A small-molecule ligand and the protein it binds are described below.
Small molecule (SMILES): CC[C@@](C)(O)C(=O)CCCC[C@H]1C=CC(=O)O1

Binding-site contacts:
Ligand atom C1 contacts residue THR173 of chain 1.E at 3.7 Å.
Ligand atom O16 contacts residue THR142 of chain 1.E at 2.8 Å (h-bond).
Ligand atom C14 contacts residue PHE168 of chain 1.E at 3.7 Å (hydrophobic).
Ligand atom C3 contacts residue THR173 of chain 1.E at 4.0 Å.
Ligand atom C11 contacts residue TRP138 of chain 1.E at 3.5 Å (hydrophobic).
Ligand atom C9 contacts residue PHE172 of chain 1.E at 4.0 Å (hydrophobic).
Ligand atom C5 contacts residue TRP138 of chain 1.E at 3.8 Å (hydrophobic).
Ligand atom C10 contacts residue LEU99 of chain 1.E at 3.6 Å (hydrophobic).
Ligand atom C8 contacts residue TRP138 of chain 1.E at 3.5 Å (hydrophobic).
Ligand atom C14 contacts residue PHE172 of chain 1.E at 4.0 Å (hydrophobic).
Ligand atom O15 contacts residue VAL169 of chain 1.E at 3.5 Å.
Ligand atom O6 contacts residue THR173 of chain 1.E at 3.6 Å.
Ligand atom O6 contacts residue VAL120 of chain 1.E at 4.0 Å.
Ligand atom C1 contacts residue VAL116 of chain 1.E at 3.6 Å (hydrophobic).
Ligand atom O15 contacts residue TRP138 of chain 1.E at 3.5 Å.
Ligand atom C3 contacts residue GLN75 of chain 1.E at 3.3 Å.
Ligand atom C13 contacts residue ALA96 of chain 1.E at 4.0 Å (hydrophobic).
Ligand atom C11 contacts residue THR142 of chain 1.E at 3.8 Å.
Ligand atom O5 contacts residue VAL116 of chain 1.E at 3.7 Å.
Ligand atom O6 contacts residue VAL116 of chain 1.E at 3.4 Å.
Ligand atom C2 contacts residue VAL120 of chain 1.E at 3.7 Å (hydrophobic).
Ligand atom C8 contacts residue LEU99 of chain 1.E at 3.8 Å (hydrophobic).
Ligand atom C9 contacts residue TRP138 of chain 1.E at 3.6 Å (hydrophobic).
Ligand atom C7 contacts residue GLN75 of chain 1.E at 4.1 Å.
Ligand atom C4 contacts residue VAL116 of chain 1.E at 3.9 Å (hydrophobic).
Ligand atom O6 contacts residue GLN176 of chain 1.E at 3.0 Å (h-bond).
Ligand atom C2 contacts residue VAL116 of chain 1.E at 4.0 Å (hydrophobic).
Ligand atom C7 contacts residue THR173 of chain 1.E at 3.8 Å.
Ligand atom C8 contacts residue PHE172 of chain 1.E at 3.8 Å (hydrophobic).
Ligand atom O15 contacts residue THR142 of chain 1.E at 2.9 Å (h-bond).
Ligand atom C12 contacts residue THR142 of chain 1.E at 3.9 Å.
Ligand atom C14 contacts residue TYR196 of chain 1.E at 3.4 Å (hydrophobic).
Ligand atom C4 contacts residue TRP138 of chain 1.E at 3.9 Å (hydrophobic).
Ligand atom C2 contacts residue THR173 of chain 1.E at 3.6 Å.
Ligand atom C7 contacts residue TRP138 of chain 1.E at 3.4 Å (hydrophobic).
Ligand atom C13 contacts residue TYR196 of chain 1.E at 3.3 Å (hydrophobic).
Ligand atom C4 contacts residue GLN75 of chain 1.E at 3.3 Å.
Ligand atom C3 contacts residue MET135 of chain 1.E at 3.8 Å (hydrophobic).
Ligand atom C10 contacts residue TRP138 of chain 1.E at 3.6 Å (hydrophobic).
Ligand atom C2 contacts residue MET135 of chain 1.E at 3.9 Å (hydrophobic).

Sequence of chain 1.E:
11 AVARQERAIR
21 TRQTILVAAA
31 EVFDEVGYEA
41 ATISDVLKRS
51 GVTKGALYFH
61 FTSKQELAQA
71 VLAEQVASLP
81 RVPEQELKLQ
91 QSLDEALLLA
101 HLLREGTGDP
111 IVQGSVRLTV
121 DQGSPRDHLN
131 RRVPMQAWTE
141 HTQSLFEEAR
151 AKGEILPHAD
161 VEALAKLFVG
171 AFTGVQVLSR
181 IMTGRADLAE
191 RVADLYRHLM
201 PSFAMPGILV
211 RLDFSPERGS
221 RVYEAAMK